Sequence of chain 1.B:
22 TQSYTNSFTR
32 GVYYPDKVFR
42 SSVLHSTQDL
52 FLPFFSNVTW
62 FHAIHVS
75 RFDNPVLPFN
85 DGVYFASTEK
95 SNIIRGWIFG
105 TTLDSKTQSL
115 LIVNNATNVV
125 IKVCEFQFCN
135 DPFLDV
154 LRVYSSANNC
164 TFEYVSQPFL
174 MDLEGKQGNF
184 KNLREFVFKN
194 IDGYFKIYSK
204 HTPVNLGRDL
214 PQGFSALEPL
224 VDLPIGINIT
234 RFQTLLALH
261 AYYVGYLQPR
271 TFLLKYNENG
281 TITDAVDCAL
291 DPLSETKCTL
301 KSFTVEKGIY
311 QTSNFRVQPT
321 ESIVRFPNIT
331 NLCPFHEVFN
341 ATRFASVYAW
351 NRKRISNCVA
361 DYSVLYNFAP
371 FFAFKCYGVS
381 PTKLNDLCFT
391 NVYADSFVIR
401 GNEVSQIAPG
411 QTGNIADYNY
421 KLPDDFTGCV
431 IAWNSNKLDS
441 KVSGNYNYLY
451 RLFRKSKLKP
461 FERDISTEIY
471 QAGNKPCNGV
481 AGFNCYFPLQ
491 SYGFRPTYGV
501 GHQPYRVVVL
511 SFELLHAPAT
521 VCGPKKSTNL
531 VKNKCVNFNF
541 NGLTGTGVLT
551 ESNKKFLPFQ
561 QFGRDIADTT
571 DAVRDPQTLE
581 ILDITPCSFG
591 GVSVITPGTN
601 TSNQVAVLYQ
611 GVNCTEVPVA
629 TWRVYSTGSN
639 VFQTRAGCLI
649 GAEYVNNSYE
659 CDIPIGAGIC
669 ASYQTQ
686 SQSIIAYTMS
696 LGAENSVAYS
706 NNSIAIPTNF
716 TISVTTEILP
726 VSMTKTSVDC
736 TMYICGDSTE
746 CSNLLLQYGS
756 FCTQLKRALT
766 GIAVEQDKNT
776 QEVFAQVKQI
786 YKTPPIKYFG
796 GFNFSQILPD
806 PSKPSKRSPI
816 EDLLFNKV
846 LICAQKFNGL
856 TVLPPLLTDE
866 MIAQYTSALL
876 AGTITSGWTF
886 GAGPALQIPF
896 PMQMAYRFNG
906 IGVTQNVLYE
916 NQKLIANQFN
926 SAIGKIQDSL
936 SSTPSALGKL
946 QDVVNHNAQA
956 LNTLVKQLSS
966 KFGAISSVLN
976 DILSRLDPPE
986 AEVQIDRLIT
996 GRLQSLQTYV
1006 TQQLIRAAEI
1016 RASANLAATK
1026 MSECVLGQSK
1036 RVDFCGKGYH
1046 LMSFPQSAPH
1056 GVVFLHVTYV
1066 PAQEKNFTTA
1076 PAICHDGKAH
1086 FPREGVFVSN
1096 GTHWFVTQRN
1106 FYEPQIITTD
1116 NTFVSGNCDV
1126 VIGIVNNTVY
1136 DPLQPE

The protein below binds the small molecule below.
Small molecule (SMILES): CC(=O)N[C@@H]1[C@@H](O)[C@H](O)[C@@H](CO)O[C@H]1O

Binding-site contacts:
Ligand atom C5 contacts residue ASN654 of chain 1.B at 3.7 Å.
Ligand atom C5 contacts residue TYR652 of chain 1.B at 4.4 Å (hydrophobic).
Ligand atom C1 contacts residue ASN654 of chain 1.B at 1.4 Å.
Ligand atom C7 contacts residue ASN654 of chain 1.B at 3.2 Å.
Ligand atom N2 contacts residue ASN654 of chain 1.B at 2.8 Å (h-bond).
Ligand atom O5 contacts residue TYR652 of chain 1.B at 4.3 Å.
Ligand atom C1 contacts residue TYR652 of chain 1.B at 4.4 Å (hydrophobic).
Ligand atom C8 contacts residue ASN654 of chain 1.B at 3.6 Å.
Ligand atom C3 contacts residue ASN654 of chain 1.B at 3.8 Å.
Ligand atom C4 contacts residue ASN654 of chain 1.B at 4.2 Å.
Ligand atom O5 contacts residue ASN654 of chain 1.B at 2.4 Å (h-bond).
Ligand atom O7 contacts residue ASN654 of chain 1.B at 3.4 Å (h-bond).
Ligand atom C2 contacts residue ASN654 of chain 1.B at 2.5 Å.